The protein below binds the small molecule below.
Small molecule (SMILES): CC(=O)N[C@H]1[C@H](O[C@H]2[C@H](O)[C@@H](NC(C)=O)CO[C@@H]2CO)O[C@H](CO)[C@@H](O)[C@@H]1O

Sequence of chain 2.D:
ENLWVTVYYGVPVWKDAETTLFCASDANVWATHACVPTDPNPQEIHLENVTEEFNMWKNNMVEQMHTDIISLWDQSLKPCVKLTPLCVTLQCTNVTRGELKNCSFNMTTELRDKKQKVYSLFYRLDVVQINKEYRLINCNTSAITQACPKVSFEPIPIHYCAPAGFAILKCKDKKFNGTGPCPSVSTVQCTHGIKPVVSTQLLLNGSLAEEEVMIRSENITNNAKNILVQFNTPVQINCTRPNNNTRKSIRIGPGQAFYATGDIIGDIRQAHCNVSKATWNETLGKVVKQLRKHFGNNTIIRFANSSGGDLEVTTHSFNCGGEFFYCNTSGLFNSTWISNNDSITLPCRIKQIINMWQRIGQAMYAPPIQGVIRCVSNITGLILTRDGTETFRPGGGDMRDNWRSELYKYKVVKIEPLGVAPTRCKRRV

Sequence of chain 1.D:
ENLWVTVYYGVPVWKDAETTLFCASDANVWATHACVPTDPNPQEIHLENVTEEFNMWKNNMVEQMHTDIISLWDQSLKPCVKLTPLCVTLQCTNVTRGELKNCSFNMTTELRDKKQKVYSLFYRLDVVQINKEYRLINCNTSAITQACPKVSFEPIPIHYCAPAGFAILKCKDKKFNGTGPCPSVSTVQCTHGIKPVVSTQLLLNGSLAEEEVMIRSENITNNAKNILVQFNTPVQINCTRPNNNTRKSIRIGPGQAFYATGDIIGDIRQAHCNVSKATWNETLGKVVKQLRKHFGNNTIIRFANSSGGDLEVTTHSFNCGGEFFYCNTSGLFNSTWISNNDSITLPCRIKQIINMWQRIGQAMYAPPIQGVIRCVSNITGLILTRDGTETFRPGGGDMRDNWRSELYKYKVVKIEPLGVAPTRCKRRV

Sequence of chain 2.G:
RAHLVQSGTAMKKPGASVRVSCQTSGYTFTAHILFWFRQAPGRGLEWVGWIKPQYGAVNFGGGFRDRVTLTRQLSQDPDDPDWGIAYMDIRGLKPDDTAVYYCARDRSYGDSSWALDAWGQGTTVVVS

Binding-site contacts:
Ligand atom C1 contacts residue ASN167 of chain 2.D at 1.4 Å.
Ligand atom C7 contacts residue ARG278 of chain 1.D at 3.6 Å.
Ligand atom C3 contacts residue ASN167 of chain 2.D at 3.8 Å.
Ligand atom C7 contacts residue THR168 of chain 2.D at 4.3 Å.
Ligand atom C8 contacts residue THR168 of chain 2.D at 4.2 Å.
Ligand atom N2 contacts residue ASN167 of chain 2.D at 2.9 Å (h-bond).
Ligand atom C2 contacts residue THR168 of chain 2.D at 4.4 Å.
Ligand atom C8 contacts residue ARG278 of chain 1.D at 3.3 Å.
Ligand atom O5 contacts residue ARG162 of chain 2.D at 4.0 Å.
Ligand atom O5 contacts residue ASN167 of chain 2.D at 2.3 Å (h-bond).
Ligand atom N2 contacts residue THR168 of chain 2.D at 3.7 Å.
Ligand atom C5 contacts residue ASN167 of chain 2.D at 3.6 Å.
Ligand atom C2 contacts residue ASN167 of chain 2.D at 2.5 Å.
Ligand atom C1 contacts residue THR168 of chain 2.D at 4.0 Å.
Ligand atom O6 contacts residue ILE164 of chain 2.D at 4.2 Å.
Ligand atom O7 contacts residue ARG278 of chain 1.D at 3.2 Å (salt-bridge).
Ligand atom O7 contacts residue ASN167 of chain 2.D at 3.4 Å (h-bond).
Ligand atom O3 contacts residue GLN73 of chain 2.G at 4.2 Å.
Ligand atom C7 contacts residue ASN167 of chain 2.D at 3.4 Å.
Ligand atom C4 contacts residue ASN167 of chain 2.D at 4.2 Å.
Ligand atom C8 contacts residue ASN167 of chain 2.D at 3.9 Å.
Ligand atom C8 contacts residue GLN76 of chain 2.G at 3.7 Å.
Ligand atom O6 contacts residue VAL144 of chain 2.D at 4.1 Å.